Sequence of chain 51.E:
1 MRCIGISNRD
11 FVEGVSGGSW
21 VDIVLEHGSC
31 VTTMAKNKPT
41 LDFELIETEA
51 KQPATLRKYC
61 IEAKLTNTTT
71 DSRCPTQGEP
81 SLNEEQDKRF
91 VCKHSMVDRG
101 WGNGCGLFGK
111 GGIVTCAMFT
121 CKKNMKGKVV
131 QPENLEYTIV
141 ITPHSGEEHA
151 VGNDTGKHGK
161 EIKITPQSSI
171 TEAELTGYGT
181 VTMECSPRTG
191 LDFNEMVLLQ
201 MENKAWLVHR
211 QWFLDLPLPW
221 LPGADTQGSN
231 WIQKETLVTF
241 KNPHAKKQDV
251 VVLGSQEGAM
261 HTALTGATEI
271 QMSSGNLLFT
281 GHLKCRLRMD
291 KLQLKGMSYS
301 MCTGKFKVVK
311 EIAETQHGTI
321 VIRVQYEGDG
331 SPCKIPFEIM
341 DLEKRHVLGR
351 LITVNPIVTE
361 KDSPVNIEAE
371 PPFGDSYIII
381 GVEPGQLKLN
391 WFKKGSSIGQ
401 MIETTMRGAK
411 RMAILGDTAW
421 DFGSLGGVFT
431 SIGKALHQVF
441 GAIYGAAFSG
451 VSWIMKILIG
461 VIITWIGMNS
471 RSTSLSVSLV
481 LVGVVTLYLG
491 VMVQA

This protein binds this small molecule.
Small molecule (SMILES): CC(=O)N[C@H]1[C@H](O[C@H]2[C@H](O)[C@@H](NC(C)=O)CO[C@@H]2CO)O[C@H](CO)[C@@H](O)[C@@H]1O

Binding-site contacts:
Ligand atom C5 contacts residue GLY156 of chain 51.C at 4.0 Å.
Ligand atom C1 contacts residue THR155 of chain 51.C at 3.7 Å.
Ligand atom O5 contacts residue HIS149 of chain 51.C at 3.8 Å.
Ligand atom C3 contacts residue HIS149 of chain 51.C at 4.3 Å.
Ligand atom C1 contacts residue HIS158 of chain 51.C at 4.1 Å.
Ligand atom C7 contacts residue GLY102 of chain 51.E at 4.0 Å.
Ligand atom N2 contacts residue ASN153 of chain 51.C at 3.2 Å (h-bond).
Ligand atom C7 contacts residue TRP101 of chain 51.E at 4.3 Å (hydrophobic).
Ligand atom C8 contacts residue TRP101 of chain 51.E at 4.4 Å (hydrophobic).
Ligand atom C4 contacts residue ASN153 of chain 51.C at 4.2 Å.
Ligand atom C3 contacts residue ASN153 of chain 51.C at 3.9 Å.
Ligand atom C5 contacts residue ASN153 of chain 51.C at 3.6 Å.
Ligand atom C8 contacts residue ASN153 of chain 51.C at 3.9 Å.
Ligand atom O7 contacts residue ASN103 of chain 51.E at 4.5 Å.
Ligand atom C5 contacts residue HIS158 of chain 51.C at 4.2 Å.
Ligand atom O7 contacts residue ASN153 of chain 51.C at 4.0 Å.
Ligand atom C7 contacts residue ASN153 of chain 51.C at 3.6 Å.
Ligand atom C4 contacts residue HIS149 of chain 51.C at 3.7 Å.
Ligand atom C6 contacts residue HIS149 of chain 51.C at 4.1 Å.
Ligand atom C2 contacts residue HIS149 of chain 51.C at 3.6 Å.
Ligand atom C6 contacts residue GLY156 of chain 51.C at 3.8 Å.
Ligand atom O5 contacts residue THR155 of chain 51.C at 3.8 Å.
Ligand atom C6 contacts residue HIS158 of chain 51.C at 3.9 Å.
Ligand atom C1 contacts residue ASN153 of chain 51.C at 1.4 Å.
Ligand atom O6 contacts residue HIS158 of chain 51.C at 3.4 Å.
Ligand atom O6 contacts residue HIS149 of chain 51.C at 3.6 Å.
Ligand atom C2 contacts residue ASN153 of chain 51.C at 2.6 Å.
Ligand atom O7 contacts residue TRP101 of chain 51.E at 3.4 Å (h-bond).
Ligand atom O5 contacts residue ASN153 of chain 51.C at 2.2 Å (h-bond).
Ligand atom O5 contacts residue GLY156 of chain 51.C at 3.9 Å.
Ligand atom O7 contacts residue GLY102 of chain 51.E at 3.0 Å (h-bond).
Ligand atom C1 contacts residue HIS149 of chain 51.C at 3.7 Å.
Ligand atom O5 contacts residue HIS158 of chain 51.C at 3.2 Å.
Ligand atom C8 contacts residue HIS149 of chain 51.C at 3.5 Å.
Ligand atom O3 contacts residue HIS149 of chain 51.C at 4.2 Å.
Ligand atom C8 contacts residue ALA150 of chain 51.C at 4.5 Å (hydrophobic).
Ligand atom C5 contacts residue HIS149 of chain 51.C at 3.6 Å.

Sequence of chain 51.C:
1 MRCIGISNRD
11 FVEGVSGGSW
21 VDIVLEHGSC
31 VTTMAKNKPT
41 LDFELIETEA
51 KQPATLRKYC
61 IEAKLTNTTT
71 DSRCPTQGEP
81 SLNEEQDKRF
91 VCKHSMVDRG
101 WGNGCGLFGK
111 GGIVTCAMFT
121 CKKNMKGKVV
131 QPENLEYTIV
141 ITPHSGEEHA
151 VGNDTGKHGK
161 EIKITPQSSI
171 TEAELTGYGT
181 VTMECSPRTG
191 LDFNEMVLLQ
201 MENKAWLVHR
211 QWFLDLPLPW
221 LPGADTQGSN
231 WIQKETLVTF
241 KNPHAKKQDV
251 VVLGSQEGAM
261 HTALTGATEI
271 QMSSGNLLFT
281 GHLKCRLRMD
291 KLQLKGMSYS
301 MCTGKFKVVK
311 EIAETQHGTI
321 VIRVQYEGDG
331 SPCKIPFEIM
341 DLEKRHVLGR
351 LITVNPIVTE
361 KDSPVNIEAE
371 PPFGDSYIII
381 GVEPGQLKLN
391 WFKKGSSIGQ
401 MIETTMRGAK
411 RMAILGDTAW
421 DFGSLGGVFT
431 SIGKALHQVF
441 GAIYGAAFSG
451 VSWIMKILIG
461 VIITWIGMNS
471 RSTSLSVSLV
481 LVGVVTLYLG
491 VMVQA